Sequence of chain 1.C:
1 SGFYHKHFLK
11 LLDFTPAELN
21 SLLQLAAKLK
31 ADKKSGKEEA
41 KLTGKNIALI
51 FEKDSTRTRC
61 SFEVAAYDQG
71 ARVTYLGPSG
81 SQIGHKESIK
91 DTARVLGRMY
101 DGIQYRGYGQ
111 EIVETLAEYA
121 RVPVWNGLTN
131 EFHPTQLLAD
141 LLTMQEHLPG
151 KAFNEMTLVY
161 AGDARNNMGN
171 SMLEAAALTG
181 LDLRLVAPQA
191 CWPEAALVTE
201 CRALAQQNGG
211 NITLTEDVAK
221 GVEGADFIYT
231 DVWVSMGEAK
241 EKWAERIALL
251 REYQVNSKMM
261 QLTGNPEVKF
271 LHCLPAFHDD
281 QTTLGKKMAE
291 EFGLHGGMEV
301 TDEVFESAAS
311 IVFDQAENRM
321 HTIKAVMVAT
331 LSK

Sequence of chain 1.A:
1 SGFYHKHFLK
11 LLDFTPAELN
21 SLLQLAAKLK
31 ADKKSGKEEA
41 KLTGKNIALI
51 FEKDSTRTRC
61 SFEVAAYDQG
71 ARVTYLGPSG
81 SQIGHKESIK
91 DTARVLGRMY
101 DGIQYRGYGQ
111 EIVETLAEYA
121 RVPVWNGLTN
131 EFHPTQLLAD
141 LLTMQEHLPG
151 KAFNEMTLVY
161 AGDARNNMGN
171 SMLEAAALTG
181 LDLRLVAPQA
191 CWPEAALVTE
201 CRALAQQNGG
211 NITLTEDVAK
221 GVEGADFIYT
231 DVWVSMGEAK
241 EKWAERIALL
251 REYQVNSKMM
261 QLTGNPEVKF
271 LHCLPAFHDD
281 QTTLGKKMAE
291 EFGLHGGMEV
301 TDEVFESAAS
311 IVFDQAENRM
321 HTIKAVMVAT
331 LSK

Binding-site contacts:
Ligand atom O1P contacts residue GLN82 of chain 1.C at 2.9 Å (h-bond).
Ligand atom O1 contacts residue ARG106 of chain 1.A at 3.0 Å (salt-bridge).
Ligand atom P contacts residue ARG57 of chain 1.A at 3.7 Å.
Ligand atom O1 contacts residue ARG319 of chain 1.A at 3.2 Å (salt-bridge).
Ligand atom C1 contacts residue ARG106 of chain 1.A at 3.8 Å.
Ligand atom O1P contacts residue SER55 of chain 1.A at 3.8 Å.
Ligand atom P contacts residue ARG106 of chain 1.A at 3.3 Å.
Ligand atom C contacts residue MET236 of chain 1.A at 3.6 Å (hydrophobic).
Ligand atom C1 contacts residue ARG319 of chain 1.A at 3.6 Å.
Ligand atom CD contacts residue LEU128 of chain 1.A at 3.7 Å (hydrophobic).
Ligand atom N contacts residue SER235 of chain 1.A at 3.0 Å (h-bond).
Ligand atom C1P contacts residue ARG57 of chain 1.A at 3.4 Å.
Ligand atom O1 contacts residue HIS133 of chain 1.A at 3.1 Å (h-bond).
Ligand atom NE contacts residue LEU274 of chain 1.A at 2.9 Å (h-bond).
Ligand atom N contacts residue ASN166 of chain 1.A at 3.2 Å (h-bond).
Ligand atom O2P contacts residue ARG57 of chain 1.A at 3.8 Å.
Ligand atom O contacts residue SER235 of chain 1.A at 3.6 Å.
Ligand atom C1 contacts residue LEU274 of chain 1.A at 3.7 Å (hydrophobic).
Ligand atom OXT contacts residue ASN167 of chain 1.A at 3.3 Å (h-bond).
Ligand atom O2P contacts residue THR58 of chain 1.A at 2.7 Å (h-bond).
Ligand atom CA contacts residue SER235 of chain 1.A at 3.8 Å.
Ligand atom C contacts residue SER235 of chain 1.A at 3.5 Å.
Ligand atom CB contacts residue ASN167 of chain 1.A at 3.5 Å.
Ligand atom CD contacts residue HIS133 of chain 1.A at 3.4 Å.
Ligand atom N contacts residue ASN167 of chain 1.A at 3.3 Å (h-bond).
Ligand atom O contacts residue MET236 of chain 1.A at 3.1 Å (h-bond).
Ligand atom C1P contacts residue ARG319 of chain 1.A at 3.5 Å.
Ligand atom O2P contacts residue SER55 of chain 1.A at 2.7 Å (h-bond).
Ligand atom O3P contacts residue ARG57 of chain 1.A at 2.7 Å (salt-bridge).
Ligand atom C1 contacts residue HIS133 of chain 1.A at 3.8 Å.
Ligand atom O1P contacts residue ARG106 of chain 1.A at 2.7 Å (salt-bridge).
Ligand atom C1P contacts residue LEU274 of chain 1.A at 3.5 Å (hydrophobic).
Ligand atom OXT contacts residue SER235 of chain 1.A at 3.5 Å.
Ligand atom N contacts residue ASP231 of chain 1.A at 2.8 Å (salt-bridge).
Ligand atom CB contacts residue ASP231 of chain 1.A at 3.5 Å.
Ligand atom O3P contacts residue THR56 of chain 1.A at 3.0 Å (h-bond).
Ligand atom O2P contacts residue ARG106 of chain 1.A at 2.9 Å (salt-bridge).
Ligand atom CA contacts residue ASP231 of chain 1.A at 3.2 Å.
Ligand atom OXT contacts residue MET236 of chain 1.A at 3.6 Å (h-bond).
Ligand atom O1 contacts residue THR58 of chain 1.A at 3.2 Å (h-bond).

A small-molecule ligand and the protein it binds are described below.
Small molecule (SMILES): N[C@@H](CCCNC(=O)CP(=O)(O)O)C(=O)O